This protein binds this small molecule.
Small molecule (SMILES): O=C(O)CNS(=O)(=O)c1cc2c(cc1O)C(=O)c1ccccc1C2=O

Sequence of chain 1.F:
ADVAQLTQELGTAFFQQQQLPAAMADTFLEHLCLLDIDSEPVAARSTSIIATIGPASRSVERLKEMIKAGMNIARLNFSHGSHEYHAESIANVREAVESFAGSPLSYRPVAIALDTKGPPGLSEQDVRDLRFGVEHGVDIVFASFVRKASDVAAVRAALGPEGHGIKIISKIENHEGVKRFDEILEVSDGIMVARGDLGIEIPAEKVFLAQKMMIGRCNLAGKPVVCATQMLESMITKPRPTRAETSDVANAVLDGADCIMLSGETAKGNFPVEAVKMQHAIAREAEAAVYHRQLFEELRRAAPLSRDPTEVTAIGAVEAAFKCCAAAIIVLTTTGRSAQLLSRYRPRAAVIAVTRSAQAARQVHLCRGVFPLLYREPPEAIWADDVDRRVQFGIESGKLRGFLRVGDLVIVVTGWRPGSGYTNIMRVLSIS

Binding-site contacts:
Ligand atom N contacts residue SER278 of chain 1.F at 4.0 Å.
Ligand atom S contacts residue THR64 of chain 1.F at 3.8 Å.
Ligand atom O2 contacts residue HIS92 of chain 1.F at 3.3 Å (h-bond).
Ligand atom O contacts residue LYS283 of chain 1.F at 3.1 Å.
Ligand atom O3 contacts residue ASN89 of chain 1.F at 3.5 Å (h-bond).
Ligand atom O5 contacts residue SER278 of chain 1.F at 2.7 Å.
Ligand atom O6 contacts residue GLY279 of chain 1.F at 3.6 Å.
Ligand atom O1 contacts residue ASN89 of chain 1.F at 4.0 Å.
Ligand atom C1 contacts residue PRO67 of chain 1.F at 3.5 Å (hydrophobic).
Ligand atom O5 contacts residue GLY279 of chain 1.F at 3.1 Å (h-bond).
Ligand atom C15 contacts residue ALA282 of chain 1.F at 4.0 Å (hydrophobic).
Ligand atom C contacts residue PRO67 of chain 1.F at 3.6 Å (hydrophobic).
Ligand atom C14 contacts residue ALA282 of chain 1.F at 3.6 Å (hydrophobic).
Ligand atom C2 contacts residue PRO67 of chain 1.F at 3.7 Å (hydrophobic).
Ligand atom C10 contacts residue ALA282 of chain 1.F at 3.7 Å (hydrophobic).
Ligand atom O4 contacts residue ARG87 of chain 1.F at 3.4 Å (salt-bridge).
Ligand atom C5 contacts residue GLY93 of chain 1.F at 3.6 Å.
Ligand atom C10 contacts residue HIS92 of chain 1.F at 3.7 Å.
Ligand atom C3 contacts residue TYR97 of chain 1.F at 4.0 Å (hydrophobic).
Ligand atom C6 contacts residue HIS92 of chain 1.F at 3.7 Å.
Ligand atom O3 contacts residue HIS92 of chain 1.F at 3.0 Å (h-bond).
Ligand atom O4 contacts residue ASN89 of chain 1.F at 2.7 Å (h-bond).
Ligand atom C6 contacts residue PRO67 of chain 1.F at 4.0 Å (hydrophobic).
Ligand atom C11 contacts residue ALA282 of chain 1.F at 3.5 Å (hydrophobic).
Ligand atom C13 contacts residue HIS92 of chain 1.F at 3.2 Å.
Ligand atom C15 contacts residue LYS283 of chain 1.F at 3.8 Å.
Ligand atom O5 contacts residue THR64 of chain 1.F at 3.3 Å.
Ligand atom C12 contacts residue ASN89 of chain 1.F at 3.7 Å.
Ligand atom C4 contacts residue TYR97 of chain 1.F at 3.4 Å (hydrophobic).
Ligand atom C13 contacts residue ASN89 of chain 1.F at 3.8 Å.
Ligand atom O5 contacts residue ALA282 of chain 1.F at 3.3 Å.
Ligand atom O contacts residue PRO67 of chain 1.F at 3.6 Å.
Ligand atom C5 contacts residue TYR97 of chain 1.F at 3.5 Å (hydrophobic).
Ligand atom C5 contacts residue HIS92 of chain 1.F at 3.8 Å.
Ligand atom C7 contacts residue HIS92 of chain 1.F at 3.5 Å.
Ligand atom S contacts residue ASN89 of chain 1.F at 4.0 Å.
Ligand atom C9 contacts residue HIS92 of chain 1.F at 3.9 Å.
Ligand atom C4 contacts residue GLY93 of chain 1.F at 3.7 Å.
Ligand atom O1 contacts residue HIS92 of chain 1.F at 3.6 Å.
Ligand atom O4 contacts residue THR64 of chain 1.F at 3.5 Å.